Binding-site contacts:
Ligand atom C2 contacts residue ASP250 of chain 1.A at 4.0 Å.
Ligand atom C5 contacts residue HIS18 of chain 1.A at 4.2 Å.
Ligand atom O2 contacts residue GLY267 of chain 1.A at 3.2 Å (h-bond).
Ligand atom C4 contacts residue LEU222 of chain 1.A at 4.0 Å (hydrophobic).
Ligand atom C7 contacts residue HIS18 of chain 1.A at 4.3 Å.
Ligand atom C6 contacts residue ALA266 of chain 1.A at 4.1 Å (hydrophobic).
Ligand atom C6 contacts residue ALA252 of chain 1.A at 3.8 Å (hydrophobic).
Ligand atom C7 contacts residue ARG20 of chain 1.A at 3.5 Å.
Ligand atom O2 contacts residue LEU222 of chain 1.A at 2.9 Å (h-bond).
Ligand atom C2 contacts residue LEU222 of chain 1.A at 3.6 Å (hydrophobic).
Ligand atom C2 contacts residue GLY267 of chain 1.A at 4.0 Å.
Ligand atom C4 contacts residue HIS139 of chain 1.A at 4.1 Å.
Ligand atom C4 contacts residue ASP250 of chain 1.A at 4.3 Å.
Ligand atom O4 contacts residue ZN1 of chain 1.C at 2.7 Å.
Ligand atom O71 contacts residue ARG20 of chain 1.A at 2.9 Å (salt-bridge).
Ligand atom N3 contacts residue LEU222 of chain 1.A at 3.1 Å (h-bond).
Ligand atom N3 contacts residue ASP250 of chain 1.A at 3.8 Å.
Ligand atom C5 contacts residue ASN44 of chain 1.A at 4.3 Å.
Ligand atom O72 contacts residue ASN44 of chain 1.A at 2.8 Å (h-bond).
Ligand atom C5 contacts residue ZN1 of chain 1.D at 4.2 Å.
Ligand atom C6 contacts residue HIS18 of chain 1.A at 4.0 Å.
Ligand atom N1 contacts residue ALA266 of chain 1.A at 3.0 Å (h-bond).
Ligand atom C7 contacts residue ALA252 of chain 1.A at 3.8 Å (hydrophobic).
Ligand atom O71 contacts residue ALA252 of chain 1.A at 3.9 Å.
Ligand atom O71 contacts residue HIS254 of chain 1.A at 3.1 Å (h-bond).
Ligand atom O72 contacts residue HIS18 of chain 1.A at 3.4 Å (h-bond).
Ligand atom C7 contacts residue ASN44 of chain 1.A at 3.9 Å.
Ligand atom O4 contacts residue HIS139 of chain 1.A at 3.0 Å.
Ligand atom O4 contacts residue LEU222 of chain 1.A at 4.1 Å.
Ligand atom N1 contacts residue GLY267 of chain 1.A at 3.7 Å.
Ligand atom O2 contacts residue ALA266 of chain 1.A at 3.2 Å.
Ligand atom O72 contacts residue ARG20 of chain 1.A at 2.9 Å (salt-bridge).
Ligand atom C2 contacts residue ALA266 of chain 1.A at 3.6 Å (hydrophobic).
Ligand atom O4 contacts residue KCX102 of chain 1.A at 4.1 Å.
Ligand atom N1 contacts residue ALA252 of chain 1.A at 3.7 Å.
Ligand atom C4 contacts residue ZN1 of chain 1.C at 3.6 Å.
Ligand atom N3 contacts residue ZN1 of chain 1.C at 4.3 Å.
Ligand atom O2 contacts residue CYS221 of chain 1.A at 3.3 Å.
Ligand atom O71 contacts residue ALA266 of chain 1.A at 3.1 Å (h-bond).
Ligand atom C7 contacts residue ALA266 of chain 1.A at 4.0 Å (hydrophobic).

Sequence of chain 1.A:
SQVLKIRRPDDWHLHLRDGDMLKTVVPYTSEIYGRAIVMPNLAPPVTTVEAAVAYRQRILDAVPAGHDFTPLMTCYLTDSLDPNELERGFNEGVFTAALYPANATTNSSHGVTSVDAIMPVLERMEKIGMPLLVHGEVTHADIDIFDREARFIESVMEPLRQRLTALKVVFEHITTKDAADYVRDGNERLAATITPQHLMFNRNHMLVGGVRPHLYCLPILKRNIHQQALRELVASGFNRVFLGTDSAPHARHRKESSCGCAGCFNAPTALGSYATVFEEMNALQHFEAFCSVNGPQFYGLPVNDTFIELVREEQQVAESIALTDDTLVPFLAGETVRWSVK

A small-molecule ligand and the protein it binds are described below.
Small molecule (SMILES): O=C1C[C@@H](C(=O)O)NC(=O)N1